Sequence of chain 2.B:
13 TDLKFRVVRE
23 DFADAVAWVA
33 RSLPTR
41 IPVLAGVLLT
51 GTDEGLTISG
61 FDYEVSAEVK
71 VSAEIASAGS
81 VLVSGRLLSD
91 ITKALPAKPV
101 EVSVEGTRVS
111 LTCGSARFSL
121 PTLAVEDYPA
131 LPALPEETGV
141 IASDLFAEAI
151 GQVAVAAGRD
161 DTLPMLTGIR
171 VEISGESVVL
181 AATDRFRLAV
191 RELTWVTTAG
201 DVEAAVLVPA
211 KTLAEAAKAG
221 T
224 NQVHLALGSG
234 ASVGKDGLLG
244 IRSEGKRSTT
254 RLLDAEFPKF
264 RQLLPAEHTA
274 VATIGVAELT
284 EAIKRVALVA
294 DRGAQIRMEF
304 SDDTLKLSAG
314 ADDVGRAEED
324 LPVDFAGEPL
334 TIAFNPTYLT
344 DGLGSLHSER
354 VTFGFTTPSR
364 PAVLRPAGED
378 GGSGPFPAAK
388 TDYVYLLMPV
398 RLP

Binding-site contacts:
Ligand atom O contacts residue MET395 of chain 2.B at 3.6 Å.
Ligand atom CG contacts residue PRO396 of chain 2.B at 3.5 Å (hydrophobic).
Ligand atom O contacts residue ARG398 of chain 2.B at 2.9 Å (salt-bridge).
Ligand atom CG2 contacts residue PHE186 of chain 2.B at 3.8 Å (hydrophobic).
Ligand atom C5 contacts residue GLU259 of chain 2.B at 3.6 Å.
Ligand atom CD1 contacts residue LEU166 of chain 2.B at 3.9 Å (hydrophobic).
Ligand atom CG1 contacts residue PHE186 of chain 2.B at 3.6 Å (hydrophobic).
Ligand atom CD2 contacts residue PHE186 of chain 2.B at 3.7 Å (hydrophobic).
Ligand atom CN contacts residue LYS262 of chain 2.B at 3.4 Å.
Ligand atom N contacts residue MET395 of chain 2.B at 3.9 Å.
Ligand atom C contacts residue ARG185 of chain 2.B at 3.8 Å.
Ligand atom CD2 contacts residue LEU266 of chain 2.B at 3.7 Å (hydrophobic).
Ligand atom O contacts residue PHE186 of chain 2.B at 3.9 Å.
Ligand atom CD1 contacts residue ARG185 of chain 2.B at 3.7 Å.
Ligand atom CH3 contacts residue ARG398 of chain 2.B at 3.5 Å.
Ligand atom CB contacts residue LEU266 of chain 2.B at 3.9 Å (hydrophobic).
Ligand atom O contacts residue PRO261 of chain 2.B at 3.8 Å.
Ligand atom CA contacts residue ARG185 of chain 2.B at 3.7 Å.
Ligand atom CB contacts residue ARG185 of chain 2.B at 3.2 Å.
Ligand atom CG2 contacts residue ARG185 of chain 2.B at 3.8 Å.
Ligand atom C6 contacts residue GLU259 of chain 2.B at 3.4 Å.
Ligand atom O contacts residue LYS262 of chain 2.B at 3.9 Å.
Ligand atom O contacts residue VAL397 of chain 2.B at 3.7 Å.
Ligand atom CB contacts residue ARG185 of chain 2.B at 3.5 Å.
Ligand atom CD2 contacts residue LEU188 of chain 2.B at 3.8 Å (hydrophobic).
Ligand atom CD1 contacts residue MET395 of chain 2.B at 3.5 Å (hydrophobic).
Ligand atom CD1 contacts residue THR183 of chain 2.B at 3.6 Å.
Ligand atom CA contacts residue ARG185 of chain 2.B at 3.4 Å.
Ligand atom C contacts residue MET395 of chain 2.B at 3.7 Å (hydrophobic).
Ligand atom O contacts residue LEU266 of chain 2.B at 3.6 Å.
Ligand atom N contacts residue ARG185 of chain 2.B at 2.7 Å (salt-bridge).
Ligand atom CD contacts residue PRO396 of chain 2.B at 3.7 Å (hydrophobic).
Ligand atom O contacts residue ARG185 of chain 2.B at 2.8 Å (salt-bridge).
Ligand atom C contacts residue ARG185 of chain 2.B at 3.5 Å.
Ligand atom CD2 contacts residue ARG187 of chain 2.B at 3.6 Å.
Ligand atom CD2 contacts residue MET165 of chain 2.B at 3.7 Å (hydrophobic).
Ligand atom CG contacts residue LEU266 of chain 2.B at 3.8 Å (hydrophobic).
Ligand atom O contacts residue ARG185 of chain 2.B at 3.3 Å.
Ligand atom O contacts residue MET395 of chain 2.B at 3.4 Å.
Ligand atom CD contacts residue PRO364 of chain 2.B at 3.9 Å (hydrophobic).

This small molecule binds to this protein.
Small molecule (SMILES): CC(=O)N(C)[C@H](C(=O)N1C[C@H](C)C[C@H]1C(=O)N(C)[C@@H]1C(=O)N[C@@H](CC(C)C)C(=O)N2C[C@H](C)C[C@H]2C(=O)N[C@@H](CC(C)C)C(=O)N(C)[C@@H](C(C)C)C(=O)N2C[C@H](C3CCCCC3)C[C@H]2C(=O)N(C)[C@H](CC(C)C)C(=O)NCC(=O)O[C@@H]1C)C(C)C